A small-molecule ligand and the protein it binds are described below.
Small molecule (SMILES): NCC(=O)O

Sequence of chain 4.A:
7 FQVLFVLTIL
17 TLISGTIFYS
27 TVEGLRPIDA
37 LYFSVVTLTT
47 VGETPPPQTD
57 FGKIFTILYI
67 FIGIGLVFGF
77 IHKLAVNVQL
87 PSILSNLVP

Binding-site contacts:
Ligand atom CA contacts residue PRO51 of chain 4.A at 4.3 Å (hydrophobic).
Ligand atom C contacts residue LEU31 of chain 4.A at 4.4 Å (hydrophobic).
Ligand atom O contacts residue LEU31 of chain 4.A at 3.9 Å.
Ligand atom CA contacts residue PRO52 of chain 4.A at 4.3 Å (hydrophobic).
Ligand atom O contacts residue GLU29 of chain 4.A at 3.1 Å (salt-bridge).
Ligand atom OXT contacts residue PRO51 of chain 4.A at 3.2 Å (h-bond).
Ligand atom C contacts residue PRO51 of chain 4.A at 4.2 Å (hydrophobic).
Ligand atom N contacts residue GLN54 of chain 4.A at 3.5 Å.
Ligand atom C contacts residue PRO53 of chain 4.A at 4.4 Å (hydrophobic).
Ligand atom N contacts residue PRO52 of chain 4.A at 3.4 Å (h-bond).
Ligand atom OXT contacts residue PRO52 of chain 4.A at 3.9 Å.
Ligand atom OXT contacts residue PHE39 of chain 4.A at 3.5 Å.
Ligand atom C contacts residue GLU29 of chain 4.A at 4.2 Å.
Ligand atom N contacts residue PRO51 of chain 4.A at 4.0 Å.
Ligand atom C contacts residue PRO52 of chain 4.A at 4.0 Å (hydrophobic).
Ligand atom O contacts residue PRO52 of chain 4.A at 4.3 Å.
Ligand atom O contacts residue PRO53 of chain 4.A at 4.0 Å.
Ligand atom OXT contacts residue LEU31 of chain 4.A at 4.5 Å.
Ligand atom OXT contacts residue PRO53 of chain 4.A at 4.3 Å.